Sequence of chain 1.C:
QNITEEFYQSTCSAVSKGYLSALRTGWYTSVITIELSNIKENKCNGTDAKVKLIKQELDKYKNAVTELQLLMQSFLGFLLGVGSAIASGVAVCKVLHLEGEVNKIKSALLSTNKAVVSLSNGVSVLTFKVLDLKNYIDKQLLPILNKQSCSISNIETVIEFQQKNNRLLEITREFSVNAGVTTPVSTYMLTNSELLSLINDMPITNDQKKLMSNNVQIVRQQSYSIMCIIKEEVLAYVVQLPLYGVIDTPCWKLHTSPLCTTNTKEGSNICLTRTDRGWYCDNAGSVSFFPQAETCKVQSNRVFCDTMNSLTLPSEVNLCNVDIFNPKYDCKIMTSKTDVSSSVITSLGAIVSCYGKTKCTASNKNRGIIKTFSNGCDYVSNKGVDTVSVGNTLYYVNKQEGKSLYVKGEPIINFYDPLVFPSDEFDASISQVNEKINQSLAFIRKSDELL

Binding-site contacts:
Ligand atom C7 contacts residue ASN442 of chain 1.C at 4.2 Å.
Ligand atom C1 contacts residue ASN442 of chain 1.C at 4.2 Å.
Ligand atom C1 contacts residue ASN446 of chain 1.C at 1.4 Å.
Ligand atom C2 contacts residue ASN442 of chain 1.C at 4.4 Å.
Ligand atom C2 contacts residue ASN446 of chain 1.C at 2.5 Å.
Ligand atom C5 contacts residue ASN446 of chain 1.C at 3.0 Å.
Ligand atom O3 contacts residue ASN446 of chain 1.C at 4.3 Å.
Ligand atom C4 contacts residue ASN446 of chain 1.C at 3.0 Å.
Ligand atom O5 contacts residue ASN446 of chain 1.C at 2.4 Å (h-bond).
Ligand atom C6 contacts residue ASN446 of chain 1.C at 3.1 Å.
Ligand atom O4 contacts residue ASN446 of chain 1.C at 4.4 Å.
Ligand atom O7 contacts residue ASN442 of chain 1.C at 3.8 Å.
Ligand atom N2 contacts residue ASN442 of chain 1.C at 3.8 Å.
Ligand atom C3 contacts residue ASN446 of chain 1.C at 3.3 Å.
Ligand atom N2 contacts residue ASN446 of chain 1.C at 3.5 Å (h-bond).

This protein binds this small molecule.
Small molecule (SMILES): CC(=O)N[C@@H]1[C@@H](O)[C@H](O)[C@@H](CO)O[C@H]1O